Sequence of chain 13.A:
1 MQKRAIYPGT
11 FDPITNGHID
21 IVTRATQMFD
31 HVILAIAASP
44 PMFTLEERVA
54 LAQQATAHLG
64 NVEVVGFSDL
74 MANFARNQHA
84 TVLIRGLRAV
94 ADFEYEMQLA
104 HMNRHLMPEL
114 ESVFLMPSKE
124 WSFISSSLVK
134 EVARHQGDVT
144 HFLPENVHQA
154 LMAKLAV

Sequence of chain 3.A:
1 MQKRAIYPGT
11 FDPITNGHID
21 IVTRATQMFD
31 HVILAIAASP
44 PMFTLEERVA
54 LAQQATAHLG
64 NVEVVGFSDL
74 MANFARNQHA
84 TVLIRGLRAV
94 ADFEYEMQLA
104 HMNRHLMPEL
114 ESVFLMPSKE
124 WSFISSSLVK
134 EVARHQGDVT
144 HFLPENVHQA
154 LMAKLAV

Binding-site contacts:
Ligand atom C5 contacts residue MET74 of chain 13.A at 3.5 Å (hydrophobic).
Ligand atom C17 contacts residue ALA38 of chain 13.A at 3.5 Å (hydrophobic).
Ligand atom C10 contacts residue MET74 of chain 13.A at 4.2 Å (hydrophobic).
Ligand atom C10 contacts residue ASN106 of chain 13.A at 4.2 Å.
Ligand atom C17 contacts residue ASP72 of chain 13.A at 3.6 Å.
Ligand atom C13 contacts residue HIS138 of chain 3.A at 3.3 Å.
Ligand atom C2 contacts residue LEU73 of chain 13.A at 4.3 Å (hydrophobic).
Ligand atom CL1 contacts residue LEU131 of chain 3.A at 3.8 Å.
Ligand atom C13 contacts residue ASP72 of chain 13.A at 3.5 Å.
Ligand atom O15 contacts residue ALA38 of chain 13.A at 3.9 Å.
Ligand atom N9 contacts residue ALA37 of chain 13.A at 3.5 Å.
Ligand atom C3 contacts residue MET74 of chain 13.A at 4.2 Å (hydrophobic).
Ligand atom N9 contacts residue PHE70 of chain 13.A at 3.9 Å.
Ligand atom C17 contacts residue ALA37 of chain 13.A at 3.5 Å (hydrophobic).
Ligand atom C7 contacts residue ASP72 of chain 13.A at 3.5 Å.
Ligand atom C14 contacts residue LEU102 of chain 13.A at 3.8 Å (hydrophobic).
Ligand atom C5 contacts residue LEU73 of chain 13.A at 3.7 Å (hydrophobic).
Ligand atom C1 contacts residue MET74 of chain 13.A at 4.1 Å (hydrophobic).
Ligand atom C14 contacts residue LEU73 of chain 13.A at 4.1 Å (hydrophobic).
Ligand atom C13 contacts residue SER71 of chain 13.A at 3.2 Å.
Ligand atom C3 contacts residue ASP72 of chain 13.A at 4.0 Å.
Ligand atom C10 contacts residue LEU73 of chain 13.A at 3.6 Å (hydrophobic).
Ligand atom C12 contacts residue ASP72 of chain 13.A at 4.0 Å.
Ligand atom CL1 contacts residue LEU102 of chain 13.A at 3.3 Å.
Ligand atom C13 contacts residue LEU73 of chain 13.A at 4.3 Å (hydrophobic).
Ligand atom O15 contacts residue ALA37 of chain 13.A at 3.1 Å.
Ligand atom O15 contacts residue ASP72 of chain 13.A at 4.3 Å.
Ligand atom C8 contacts residue LEU73 of chain 13.A at 3.6 Å (hydrophobic).
Ligand atom C10 contacts residue LEU102 of chain 13.A at 4.1 Å (hydrophobic).
Ligand atom C3 contacts residue LEU73 of chain 13.A at 4.1 Å (hydrophobic).
Ligand atom O15 contacts residue SER39 of chain 13.A at 3.9 Å.
Ligand atom CL1 contacts residue MET105 of chain 13.A at 4.0 Å.
Ligand atom C2 contacts residue MET74 of chain 13.A at 4.3 Å (hydrophobic).
Ligand atom O15 contacts residue PHE70 of chain 13.A at 4.2 Å.
Ligand atom C17 contacts residue PHE70 of chain 13.A at 3.0 Å (hydrophobic).
Ligand atom C12 contacts residue PHE70 of chain 13.A at 4.1 Å (hydrophobic).
Ligand atom C12 contacts residue ALA37 of chain 13.A at 3.7 Å (hydrophobic).
Ligand atom C8 contacts residue HIS138 of chain 3.A at 3.2 Å.
Ligand atom C17 contacts residue SER71 of chain 13.A at 3.5 Å.
Ligand atom CL1 contacts residue VAL135 of chain 3.A at 3.6 Å.

A protein and the small-molecule ligand that binds it are described below.
Small molecule (SMILES): COc1nnc(-c2ccc(Cl)cc2)c(C)c1C